Sequence of chain 1.B:
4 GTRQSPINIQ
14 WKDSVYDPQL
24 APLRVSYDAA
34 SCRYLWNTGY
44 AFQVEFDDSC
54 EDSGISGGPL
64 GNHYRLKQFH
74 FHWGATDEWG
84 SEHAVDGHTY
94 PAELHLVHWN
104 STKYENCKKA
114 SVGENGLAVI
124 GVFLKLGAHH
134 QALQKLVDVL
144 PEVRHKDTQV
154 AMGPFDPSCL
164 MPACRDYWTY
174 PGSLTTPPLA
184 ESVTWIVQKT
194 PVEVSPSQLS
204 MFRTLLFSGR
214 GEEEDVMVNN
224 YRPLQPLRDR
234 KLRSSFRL

This protein binds this small molecule.
Small molecule (SMILES): Cc1c[nH]cn1

Binding-site contacts:
Ligand atom C4 contacts residue CYS162 of chain 1.B at 1.8 Å (hydrophobic).